Binding-site contacts:
Ligand atom C13 contacts residue MET225 of chain 1.PA at 4.1 Å (hydrophobic).
Ligand atom C14 contacts residue ALA52 of chain 1.PA at 3.9 Å (hydrophobic).
Ligand atom CM5 contacts residue PHE220 of chain 1.PA at 3.4 Å (hydrophobic).
Ligand atom C21 contacts residue LEU15 of chain 1.PA at 3.7 Å (hydrophobic).
Ligand atom C13 contacts residue ALA52 of chain 1.PA at 3.5 Å (hydrophobic).
Ligand atom O2 contacts residue ARG25 of chain 1.PA at 3.1 Å (salt-bridge).
Ligand atom C21 contacts residue LEU14 of chain 1.PA at 3.7 Å (hydrophobic).
Ligand atom C1 contacts residue THR21 of chain 1.PA at 4.0 Å.
Ligand atom CM3 contacts residue VAL52 of chain 1.C at 4.0 Å (hydrophobic).
Ligand atom O1 contacts residue THR21 of chain 1.PA at 3.1 Å.
Ligand atom O4 contacts residue TRP23 of chain 1.C at 3.8 Å.
Ligand atom C15 contacts residue ALA18 of chain 1.PA at 3.5 Å (hydrophobic).
Ligand atom O4 contacts residue PHE220 of chain 1.PA at 3.1 Å.
Ligand atom C5 contacts residue PHE224 of chain 1.PA at 3.6 Å (hydrophobic).
Ligand atom C12 contacts residue MET225 of chain 1.PA at 3.6 Å (hydrophobic).
Ligand atom C8 contacts residue ASP51 of chain 1.PA at 3.6 Å.
Ligand atom CM5 contacts residue PHE224 of chain 1.PA at 3.3 Å (hydrophobic).
Ligand atom C1 contacts residue PHE224 of chain 1.PA at 3.9 Å (hydrophobic).
Ligand atom C16 contacts residue MET225 of chain 1.PA at 3.7 Å (hydrophobic).
Ligand atom C4 contacts residue TRP23 of chain 1.C at 3.7 Å (hydrophobic).
Ligand atom O4 contacts residue PHE224 of chain 1.PA at 3.7 Å.
Ligand atom C2 contacts residue PHE224 of chain 1.PA at 4.0 Å (hydrophobic).
Ligand atom C4 contacts residue PHE220 of chain 1.PA at 4.1 Å (hydrophobic).
Ligand atom C14 contacts residue MET225 of chain 1.PA at 3.9 Å (hydrophobic).
Ligand atom C15 contacts residue MET225 of chain 1.PA at 3.5 Å (hydrophobic).
Ligand atom C15 contacts residue LEU14 of chain 1.PA at 3.9 Å (hydrophobic).
Ligand atom CM5 contacts residue TRP23 of chain 1.C at 4.0 Å (hydrophobic).
Ligand atom CM2 contacts residue ARG25 of chain 1.PA at 3.6 Å.
Ligand atom C5 contacts residue TRP23 of chain 1.C at 3.8 Å (hydrophobic).
Ligand atom C4 contacts residue PHE224 of chain 1.PA at 3.5 Å (hydrophobic).
Ligand atom C18 contacts residue LEU14 of chain 1.PA at 3.8 Å (hydrophobic).
Ligand atom C10 contacts residue ALA18 of chain 1.PA at 3.8 Å (hydrophobic).
Ligand atom C6 contacts residue PHE224 of chain 1.PA at 3.6 Å (hydrophobic).
Ligand atom O1 contacts residue ARG25 of chain 1.PA at 3.8 Å.
Ligand atom C1 contacts residue ASP51 of chain 1.PA at 4.0 Å.
Ligand atom C7 contacts residue PHE224 of chain 1.PA at 3.6 Å (hydrophobic).
Ligand atom C3 contacts residue PHE224 of chain 1.PA at 4.0 Å (hydrophobic).
Ligand atom CM5 contacts residue LEU55 of chain 1.PA at 3.9 Å (hydrophobic).
Ligand atom C10 contacts residue THR21 of chain 1.PA at 3.6 Å.
Ligand atom O1 contacts residue ASP51 of chain 1.PA at 3.5 Å (salt-bridge).

The protein below binds the small molecule below.
Small molecule (SMILES): COC1=C(OC)C(=O)C(C/C=C(/C)CCC=C(C)CC/C=C(/C)CC/C=C(\C)CC/C=C(\C)CC/C=C(\C)CC/C=C(/C)CCC=C(C)CCC=C(C)CCC=C(C)C)=C(C)C1=O

Sequence of chain 1.C:
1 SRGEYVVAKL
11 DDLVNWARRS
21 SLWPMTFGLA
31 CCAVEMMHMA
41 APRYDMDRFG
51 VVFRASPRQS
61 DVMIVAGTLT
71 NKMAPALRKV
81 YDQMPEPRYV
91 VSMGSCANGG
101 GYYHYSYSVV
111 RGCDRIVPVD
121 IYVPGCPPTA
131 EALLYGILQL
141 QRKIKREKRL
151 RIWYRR

Sequence of chain 1.PA:
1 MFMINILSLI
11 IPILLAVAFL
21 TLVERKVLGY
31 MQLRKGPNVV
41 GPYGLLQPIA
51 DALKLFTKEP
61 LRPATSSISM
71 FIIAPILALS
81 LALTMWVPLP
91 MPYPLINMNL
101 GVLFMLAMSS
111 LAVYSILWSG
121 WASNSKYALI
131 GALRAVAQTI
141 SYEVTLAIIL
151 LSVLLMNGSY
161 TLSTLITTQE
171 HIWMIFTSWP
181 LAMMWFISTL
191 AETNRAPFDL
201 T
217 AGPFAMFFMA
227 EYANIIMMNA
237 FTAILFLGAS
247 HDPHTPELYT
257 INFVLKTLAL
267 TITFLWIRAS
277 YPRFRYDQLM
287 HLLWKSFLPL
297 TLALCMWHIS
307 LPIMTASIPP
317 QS